Binding-site contacts:
Ligand atom C24 contacts residue THR85 of chain 1.B at 3.8 Å.
Ligand atom C03 contacts residue VAL16 of chain 1.B at 3.9 Å (hydrophobic).
Ligand atom C22 contacts residue LEU83 of chain 1.B at 3.5 Å (hydrophobic).
Ligand atom C10 contacts residue ALA35 of chain 1.B at 3.3 Å (hydrophobic).
Ligand atom C04 contacts residue VAL16 of chain 1.B at 3.8 Å (hydrophobic).
Ligand atom C04 contacts residue ASP95 of chain 1.B at 3.8 Å.
Ligand atom O02 contacts residue ASP95 of chain 1.B at 3.9 Å.
Ligand atom N09 contacts residue ALA35 of chain 1.B at 3.8 Å.
Ligand atom C06 contacts residue GLY91 of chain 1.B at 3.7 Å.
Ligand atom C20 contacts residue LEU65 of chain 1.B at 3.8 Å (hydrophobic).
Ligand atom N21 contacts residue LEU65 of chain 1.B at 3.7 Å.
Ligand atom C14 contacts residue LEU145 of chain 1.B at 3.5 Å (hydrophobic).
Ligand atom C10 contacts residue LEU145 of chain 1.B at 3.8 Å (hydrophobic).
Ligand atom C06 contacts residue HIS88 of chain 1.B at 3.6 Å.
Ligand atom C26 contacts residue GLU89 of chain 1.B at 4.0 Å.
Ligand atom C10 contacts residue HIS86 of chain 1.B at 3.3 Å.
Ligand atom C05 contacts residue GLY91 of chain 1.B at 3.9 Å.
Ligand atom C15 contacts residue LEU145 of chain 1.B at 3.5 Å (hydrophobic).
Ligand atom C25 contacts residue HIS88 of chain 1.B at 3.6 Å.
Ligand atom N07 contacts residue TYR87 of chain 1.B at 3.5 Å.
Ligand atom N13 contacts residue LEU145 of chain 1.B at 3.7 Å.
Ligand atom C10 contacts residue HIS88 of chain 1.B at 3.5 Å.
Ligand atom N09 contacts residue HIS88 of chain 1.B at 2.9 Å (h-bond).
Ligand atom C01 contacts residue VAL16 of chain 1.B at 3.2 Å (hydrophobic).
Ligand atom C23 contacts residue LYS37 of chain 1.B at 3.6 Å.
Ligand atom C25 contacts residue GLY91 of chain 1.B at 3.9 Å.
Ligand atom N21 contacts residue LEU83 of chain 1.B at 3.8 Å.
Ligand atom C08 contacts residue HIS88 of chain 1.B at 3.6 Å.
Ligand atom C25 contacts residue GLU89 of chain 1.B at 3.8 Å.
Ligand atom C22 contacts residue THR85 of chain 1.B at 3.4 Å.
Ligand atom C22 contacts residue LEU65 of chain 1.B at 3.9 Å (hydrophobic).
Ligand atom C11 contacts residue LEU145 of chain 1.B at 3.3 Å (hydrophobic).
Ligand atom C23 contacts residue THR85 of chain 1.B at 3.3 Å.
Ligand atom N07 contacts residue HIS88 of chain 1.B at 2.9 Å (h-bond).
Ligand atom C22 contacts residue LYS37 of chain 1.B at 3.8 Å.
Ligand atom N09 contacts residue TYR87 of chain 1.B at 3.7 Å.
Ligand atom C25 contacts residue TYR87 of chain 1.B at 3.5 Å (hydrophobic).
Ligand atom C12 contacts residue LEU145 of chain 1.B at 3.4 Å (hydrophobic).
Ligand atom C11 contacts residue ALA35 of chain 1.B at 3.7 Å (hydrophobic).
Ligand atom C05 contacts residue VAL16 of chain 1.B at 3.6 Å (hydrophobic).

Sequence of chain 1.B:
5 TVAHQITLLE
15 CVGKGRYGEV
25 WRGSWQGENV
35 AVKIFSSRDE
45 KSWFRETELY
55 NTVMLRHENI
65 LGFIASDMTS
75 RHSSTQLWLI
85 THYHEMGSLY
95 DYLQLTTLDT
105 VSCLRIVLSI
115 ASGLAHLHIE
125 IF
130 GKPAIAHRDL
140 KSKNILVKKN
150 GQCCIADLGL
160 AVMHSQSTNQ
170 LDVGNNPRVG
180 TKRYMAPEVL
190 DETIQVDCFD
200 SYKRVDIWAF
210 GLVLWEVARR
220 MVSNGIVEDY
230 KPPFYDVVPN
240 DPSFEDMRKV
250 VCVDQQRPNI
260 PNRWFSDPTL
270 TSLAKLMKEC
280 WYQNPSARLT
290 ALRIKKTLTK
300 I

The small molecule below binds the protein below.
Small molecule (SMILES): COc1ccc(Nc2nccc(-c3c[nH]nc3-c3cccnc3)n2)cc1